Binding-site contacts:
Ligand atom N contacts residue GLY27 of chain 1.B at 3.0 Å (h-bond).
Ligand atom CZ2 contacts residue ALA46 of chain 1.C at 3.8 Å (hydrophobic).
Ligand atom OXT contacts residue THR49 of chain 1.C at 2.6 Å (h-bond).
Ligand atom CD2 contacts residue THR52 of chain 1.C at 4.0 Å.
Ligand atom N contacts residue THR25 of chain 1.B at 2.7 Å (h-bond).
Ligand atom CB contacts residue THR25 of chain 1.B at 3.5 Å.
Ligand atom CE2 contacts residue ALA46 of chain 1.C at 4.0 Å (hydrophobic).
Ligand atom CB contacts residue THR30 of chain 1.B at 3.4 Å.
Ligand atom C contacts residue THR49 of chain 1.C at 3.6 Å.
Ligand atom CZ2 contacts residue THR52 of chain 1.C at 3.9 Å.
Ligand atom CZ2 contacts residue ILE55 of chain 1.C at 3.9 Å (hydrophobic).
Ligand atom CE3 contacts residue HIS34 of chain 1.C at 4.0 Å.
Ligand atom OXT contacts residue THR52 of chain 1.C at 3.1 Å (h-bond).
Ligand atom O contacts residue THR49 of chain 1.C at 3.8 Å.
Ligand atom O contacts residue SER53 of chain 1.B at 2.9 Å (h-bond).
Ligand atom OXT contacts residue GLY27 of chain 1.B at 4.0 Å.
Ligand atom CG contacts residue SER53 of chain 1.B at 3.6 Å.
Ligand atom CD1 contacts residue GLN47 of chain 1.C at 3.7 Å.
Ligand atom C contacts residue GLY27 of chain 1.B at 3.5 Å.
Ligand atom O contacts residue ARG26 of chain 1.B at 3.1 Å.
Ligand atom C contacts residue SER53 of chain 1.B at 3.4 Å.
Ligand atom CA contacts residue THR25 of chain 1.B at 3.6 Å.
Ligand atom N contacts residue ARG26 of chain 1.B at 3.9 Å.
Ligand atom NE1 contacts residue THR49 of chain 1.C at 3.9 Å.
Ligand atom CE2 contacts residue THR52 of chain 1.C at 4.0 Å.
Ligand atom N contacts residue ASP29 of chain 1.B at 2.8 Å (salt-bridge).
Ligand atom CE2 contacts residue GLN47 of chain 1.C at 3.9 Å.
Ligand atom NE1 contacts residue GLN47 of chain 1.C at 2.9 Å (h-bond).
Ligand atom CH2 contacts residue GLY23 of chain 1.C at 3.5 Å.
Ligand atom N contacts residue THR30 of chain 1.B at 3.0 Å (h-bond).
Ligand atom CB contacts residue SER53 of chain 1.B at 3.4 Å.
Ligand atom O contacts residue THR25 of chain 1.B at 3.9 Å.
Ligand atom CA contacts residue THR30 of chain 1.B at 3.3 Å.
Ligand atom CZ3 contacts residue GLY23 of chain 1.C at 3.6 Å.
Ligand atom O contacts residue GLY27 of chain 1.B at 3.0 Å (h-bond).
Ligand atom CD1 contacts residue SER53 of chain 1.B at 3.1 Å.
Ligand atom CD1 contacts residue THR49 of chain 1.C at 3.5 Å.
Ligand atom CA contacts residue SER53 of chain 1.B at 3.9 Å.
Ligand atom CA contacts residue GLY27 of chain 1.B at 3.6 Å.
Ligand atom NE1 contacts residue ALA46 of chain 1.C at 4.0 Å.

A protein and the small-molecule ligand that binds it are described below.
Small molecule (SMILES): N[C@@H](Cc1c[nH]c2ccccc12)C(=O)O

Sequence of chain 1.C:
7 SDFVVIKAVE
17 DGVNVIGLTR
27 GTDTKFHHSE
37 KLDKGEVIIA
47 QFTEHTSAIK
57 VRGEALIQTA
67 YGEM

Sequence of chain 1.B:
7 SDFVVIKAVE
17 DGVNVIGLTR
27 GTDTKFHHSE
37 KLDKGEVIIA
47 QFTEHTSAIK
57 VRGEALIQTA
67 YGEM